Binding-site contacts:
Ligand atom CG contacts residue VAL1 of chain 1.B at 4.0 Å (hydrophobic).
Ligand atom O contacts residue ASN112 of chain 1.A at 3.2 Å (h-bond).
Ligand atom N contacts residue VAL1 of chain 1.B at 1.4 Å.
Ligand atom N contacts residue ASN112 of chain 1.A at 3.3 Å (h-bond).
Ligand atom CG contacts residue PHE130 of chain 1.A at 4.5 Å (hydrophobic).
Ligand atom CA contacts residue ASN112 of chain 1.A at 4.2 Å.
Ligand atom CA contacts residue HIS231 of chain 1.A at 3.9 Å.
Ligand atom CG contacts residue LEU202 of chain 1.A at 4.4 Å (hydrophobic).
Ligand atom CD contacts residue ASN111 of chain 1.A at 4.1 Å.
Ligand atom CB contacts residue VAL1 of chain 1.B at 3.5 Å (hydrophobic).
Ligand atom NZ contacts residue ASN112 of chain 1.A at 4.2 Å.
Ligand atom C contacts residue ASN112 of chain 1.A at 4.1 Å.
Ligand atom CG contacts residue ASN112 of chain 1.A at 3.8 Å.
Ligand atom CE contacts residue ASN111 of chain 1.A at 3.9 Å.
Ligand atom O contacts residue VAL1 of chain 1.B at 4.0 Å.
Ligand atom CA contacts residue ARG203 of chain 1.A at 4.4 Å.
Ligand atom C contacts residue HIS231 of chain 1.A at 3.8 Å.
Ligand atom CA contacts residue VAL1 of chain 1.B at 2.6 Å (hydrophobic).
Ligand atom NZ contacts residue ASN111 of chain 1.A at 2.7 Å (h-bond).
Ligand atom NZ contacts residue PHE130 of chain 1.A at 4.2 Å.
Ligand atom CB contacts residue LEU202 of chain 1.A at 3.9 Å (hydrophobic).
Ligand atom N contacts residue HIS231 of chain 1.A at 4.0 Å.
Ligand atom OXT contacts residue HIS231 of chain 1.A at 3.8 Å.
Ligand atom CG contacts residue ASN111 of chain 1.A at 4.2 Å.
Ligand atom CD contacts residue PHE130 of chain 1.A at 3.8 Å (hydrophobic).
Ligand atom C contacts residue VAL1 of chain 1.B at 3.8 Å (hydrophobic).
Ligand atom CD contacts residue LEU202 of chain 1.A at 4.4 Å (hydrophobic).
Ligand atom O contacts residue HIS231 of chain 1.A at 3.7 Å.

Sequence of chain 1.A:
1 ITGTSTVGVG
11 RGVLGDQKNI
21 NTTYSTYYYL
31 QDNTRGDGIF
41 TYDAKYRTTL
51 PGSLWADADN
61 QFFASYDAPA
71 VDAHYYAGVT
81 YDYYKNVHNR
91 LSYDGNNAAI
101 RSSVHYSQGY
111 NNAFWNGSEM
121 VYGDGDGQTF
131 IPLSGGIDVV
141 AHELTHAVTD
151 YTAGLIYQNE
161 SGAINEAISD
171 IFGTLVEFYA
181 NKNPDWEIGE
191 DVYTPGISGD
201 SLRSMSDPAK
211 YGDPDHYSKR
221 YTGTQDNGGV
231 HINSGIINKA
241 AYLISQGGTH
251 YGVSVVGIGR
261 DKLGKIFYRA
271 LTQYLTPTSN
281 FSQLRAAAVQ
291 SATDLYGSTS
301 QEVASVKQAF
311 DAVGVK

This small molecule binds to this protein.
Small molecule (SMILES): N[C@@H](CCCC[NH3+])C(=O)O